A protein and the small-molecule ligand that binds it are described below.
Small molecule (SMILES): CC(=O)N[C@H]1[C@H](O[C@H]2[C@H](O)[C@@H](NC(C)=O)CO[C@@H]2CO)O[C@H](CO)[C@@H](O[C@@H]2O[C@H](CO)[C@@H](O)[C@H](O)[C@@H]2O)[C@@H]1O

Sequence of chain 1.B:
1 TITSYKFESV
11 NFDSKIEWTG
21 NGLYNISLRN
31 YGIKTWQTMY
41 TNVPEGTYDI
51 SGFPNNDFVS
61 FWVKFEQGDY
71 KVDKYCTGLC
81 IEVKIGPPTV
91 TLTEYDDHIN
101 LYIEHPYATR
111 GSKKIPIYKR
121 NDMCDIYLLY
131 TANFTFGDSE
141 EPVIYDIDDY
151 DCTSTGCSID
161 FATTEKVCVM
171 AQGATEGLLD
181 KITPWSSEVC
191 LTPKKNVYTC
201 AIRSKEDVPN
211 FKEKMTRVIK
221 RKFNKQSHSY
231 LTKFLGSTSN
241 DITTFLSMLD

Binding-site contacts:
Ligand atom C8 contacts residue ASN25 of chain 1.B at 4.3 Å.
Ligand atom C1 contacts residue ASN25 of chain 1.B at 1.4 Å.
Ligand atom O7 contacts residue GLY68 of chain 1.B at 2.8 Å (h-bond).
Ligand atom C7 contacts residue ASN25 of chain 1.B at 3.4 Å.
Ligand atom C2 contacts residue ASN25 of chain 1.B at 2.4 Å.
Ligand atom N2 contacts residue ASN25 of chain 1.B at 2.9 Å (h-bond).
Ligand atom C7 contacts residue GLU66 of chain 1.B at 4.0 Å.
Ligand atom C7 contacts residue GLN67 of chain 1.B at 4.0 Å.
Ligand atom C8 contacts residue GLU66 of chain 1.B at 3.7 Å.
Ligand atom C4 contacts residue ASN25 of chain 1.B at 4.2 Å.
Ligand atom C2 contacts residue ASN42 of chain 1.B at 3.8 Å.
Ligand atom C3 contacts residue ASN25 of chain 1.B at 3.8 Å.
Ligand atom C1 contacts residue THR41 of chain 1.B at 4.5 Å.
Ligand atom O7 contacts residue GLN67 of chain 1.B at 3.5 Å.
Ligand atom C7 contacts residue GLY68 of chain 1.B at 3.8 Å.
Ligand atom O7 contacts residue GLU66 of chain 1.B at 3.9 Å.
Ligand atom C1 contacts residue ASN42 of chain 1.B at 4.0 Å.
Ligand atom O5 contacts residue ASN25 of chain 1.B at 2.4 Å (h-bond).
Ligand atom O7 contacts residue ASN25 of chain 1.B at 3.7 Å.
Ligand atom C7 contacts residue ASN42 of chain 1.B at 3.5 Å.
Ligand atom N2 contacts residue ASN42 of chain 1.B at 2.8 Å (h-bond).
Ligand atom C8 contacts residue ASN42 of chain 1.B at 3.4 Å.
Ligand atom C8 contacts residue GLN67 of chain 1.B at 3.6 Å.
Ligand atom C3 contacts residue ASN42 of chain 1.B at 4.2 Å.
Ligand atom C8 contacts residue GLY68 of chain 1.B at 4.2 Å.
Ligand atom C8 contacts residue LEU23 of chain 1.B at 3.5 Å (hydrophobic).
Ligand atom C5 contacts residue ASN25 of chain 1.B at 3.7 Å.
Ligand atom C8 contacts residue TYR24 of chain 1.B at 4.0 Å (hydrophobic).